Sequence of chain 1.A:
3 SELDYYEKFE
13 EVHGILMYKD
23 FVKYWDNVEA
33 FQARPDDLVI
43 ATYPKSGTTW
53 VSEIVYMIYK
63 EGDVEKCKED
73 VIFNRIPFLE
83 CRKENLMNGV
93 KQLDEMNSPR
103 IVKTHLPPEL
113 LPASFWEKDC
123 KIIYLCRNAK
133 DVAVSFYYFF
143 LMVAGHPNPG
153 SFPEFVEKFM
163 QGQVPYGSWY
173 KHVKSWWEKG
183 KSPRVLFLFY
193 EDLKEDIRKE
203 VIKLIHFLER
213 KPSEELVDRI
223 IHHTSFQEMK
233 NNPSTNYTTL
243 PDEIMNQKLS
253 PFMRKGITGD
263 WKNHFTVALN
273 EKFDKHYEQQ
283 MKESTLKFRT

The protein below binds the small molecule below.
Small molecule (SMILES): Nc1ncnc2c1ncn2[C@@H]1O[C@H](COP(=O)(O)O)[C@@H](OP(=O)(O)O)[C@H]1O

Binding-site contacts:
Ligand atom N6 contacts residue PHE228 of chain 1.A at 3.5 Å (h-bond).
Ligand atom C6 contacts residue TRP52 of chain 1.A at 3.5 Å (hydrophobic).
Ligand atom O2' contacts residue PHE228 of chain 1.A at 3.5 Å.
Ligand atom C2 contacts residue TYR192 of chain 1.A at 3.3 Å (hydrophobic).
Ligand atom O3' contacts residue ARG129 of chain 1.A at 3.1 Å (salt-bridge).
Ligand atom O4P contacts residue LYS47 of chain 1.A at 2.8 Å (salt-bridge).
Ligand atom O2P contacts residue GLY258 of chain 1.A at 2.9 Å (h-bond).
Ligand atom C5' contacts residue LYS47 of chain 1.A at 3.6 Å.
Ligand atom O1P contacts residue ARG129 of chain 1.A at 3.0 Å (salt-bridge).
Ligand atom C3' contacts residue SER137 of chain 1.A at 3.7 Å.
Ligand atom O3' contacts residue SER137 of chain 1.A at 3.4 Å (h-bond).
Ligand atom O5' contacts residue LYS47 of chain 1.A at 3.4 Å.
Ligand atom P1 contacts residue ARG256 of chain 1.A at 3.6 Å.
Ligand atom C8 contacts residue MET255 of chain 1.A at 3.3 Å (hydrophobic).
Ligand atom N6 contacts residue TRP52 of chain 1.A at 3.3 Å.
Ligand atom O2P contacts residue LYS257 of chain 1.A at 2.8 Å (salt-bridge).
Ligand atom P2 contacts residue THR50 of chain 1.A at 3.5 Å.
Ligand atom N3 contacts residue GLY258 of chain 1.A at 3.4 Å.
Ligand atom N6 contacts residue SER227 of chain 1.A at 3.7 Å.
Ligand atom O5P contacts residue SER48 of chain 1.A at 3.3 Å (h-bond).
Ligand atom O5' contacts residue GLY49 of chain 1.A at 3.3 Å (h-bond).
Ligand atom O3P contacts residue ARG256 of chain 1.A at 2.8 Å (salt-bridge).
Ligand atom O2P contacts residue ARG256 of chain 1.A at 3.3 Å.
Ligand atom N3 contacts residue TYR192 of chain 1.A at 2.7 Å (h-bond).
Ligand atom N1 contacts residue TRP52 of chain 1.A at 3.4 Å.
Ligand atom O2' contacts residue ARG256 of chain 1.A at 3.5 Å (salt-bridge).
Ligand atom O6P contacts residue THR50 of chain 1.A at 3.2 Å (h-bond).
Ligand atom O1P contacts residue ARG256 of chain 1.A at 3.0 Å (salt-bridge).
Ligand atom O5P contacts residue THR50 of chain 1.A at 2.6 Å (h-bond).
Ligand atom O5P contacts residue GLY49 of chain 1.A at 3.1 Å (h-bond).
Ligand atom N6 contacts residue MET231 of chain 1.A at 3.5 Å (h-bond).
Ligand atom N7 contacts residue MET255 of chain 1.A at 3.4 Å (h-bond).
Ligand atom P1 contacts residue SER137 of chain 1.A at 3.5 Å.
Ligand atom O4P contacts residue PHE254 of chain 1.A at 3.4 Å.
Ligand atom N6 contacts residue THR226 of chain 1.A at 2.8 Å (h-bond).
Ligand atom O6P contacts residue THR51 of chain 1.A at 2.7 Å (h-bond).
Ligand atom O3P contacts residue SER137 of chain 1.A at 2.8 Å (h-bond).
Ligand atom O5P contacts residue LYS47 of chain 1.A at 3.4 Å (salt-bridge).
Ligand atom O2' contacts residue GLY258 of chain 1.A at 3.5 Å (h-bond).
Ligand atom C2 contacts residue TRP52 of chain 1.A at 3.6 Å (hydrophobic).